The small molecule below binds the protein below.
Small molecule (SMILES): CC(=O)Nc1ccc(Oc2ccccc2-c2nc3ccncc3s2)cc1

Binding-site contacts:
Ligand atom C8 contacts residue LEU302 of chain 3.A at 3.6 Å (hydrophobic).
Ligand atom C17 contacts residue SER175 of chain 3.A at 3.4 Å.
Ligand atom C11 contacts residue THR179 of chain 3.A at 3.4 Å.
Ligand atom C17 contacts residue LEU298 of chain 3.A at 3.6 Å (hydrophobic).
Ligand atom C10 contacts residue LEU309 of chain 3.A at 3.6 Å (hydrophobic).
Ligand atom C15 contacts residue ASP174 of chain 3.A at 3.7 Å.
Ligand atom S contacts residue ARG299 of chain 3.A at 3.8 Å.
Ligand atom C10 contacts residue LYS163 of chain 5.A at 3.8 Å.
Ligand atom N1 contacts residue SO41 of chain 3.E at 3.2 Å (h-bond).
Ligand atom C19 contacts residue ASP174 of chain 3.A at 3.3 Å.
Ligand atom O contacts residue LYS163 of chain 5.A at 3.8 Å.
Ligand atom N2 contacts residue ASP174 of chain 3.A at 3.7 Å.
Ligand atom C6 contacts residue ARG299 of chain 3.A at 3.5 Å.
Ligand atom C1 contacts residue LYS164 of chain 5.A at 3.5 Å.
Ligand atom C18 contacts residue LYS295 of chain 3.A at 3.4 Å.
Ligand atom C17 contacts residue LYS295 of chain 3.A at 3.8 Å.
Ligand atom C16 contacts residue SER175 of chain 3.A at 3.3 Å.
Ligand atom C9 contacts residue LEU309 of chain 3.A at 3.9 Å (hydrophobic).
Ligand atom N contacts residue LYS164 of chain 5.A at 3.2 Å (salt-bridge).
Ligand atom C16 contacts residue TRP138 of chain 3.A at 3.7 Å (hydrophobic).
Ligand atom O1 contacts residue LEU302 of chain 3.A at 3.8 Å.
Ligand atom C14 contacts residue SO41 of chain 3.E at 3.5 Å.
Ligand atom C15 contacts residue TRP138 of chain 3.A at 3.6 Å (hydrophobic).
Ligand atom C contacts residue LYS164 of chain 5.A at 3.8 Å.
Ligand atom C7 contacts residue ARG299 of chain 3.A at 3.4 Å.
Ligand atom C6 contacts residue LYS163 of chain 5.A at 3.8 Å.
Ligand atom N1 contacts residue TRP138 of chain 3.A at 3.4 Å.
Ligand atom C13 contacts residue LEU302 of chain 3.A at 3.6 Å (hydrophobic).
Ligand atom C2 contacts residue LYS164 of chain 5.A at 3.7 Å.
Ligand atom N2 contacts residue PRO294 of chain 3.A at 3.4 Å.
Ligand atom C18 contacts residue ASP174 of chain 3.A at 3.3 Å.
Ligand atom N2 contacts residue LYS295 of chain 3.A at 2.9 Å (salt-bridge).
Ligand atom C16 contacts residue LEU142 of chain 3.A at 3.8 Å (hydrophobic).
Ligand atom C13 contacts residue SO41 of chain 3.E at 3.6 Å.
Ligand atom C9 contacts residue LYS163 of chain 5.A at 3.6 Å.
Ligand atom N2 contacts residue LEU298 of chain 3.A at 3.8 Å.
Ligand atom C16 contacts residue GLY176 of chain 3.A at 3.6 Å.
Ligand atom C12 contacts residue SO41 of chain 3.E at 3.3 Å.
Ligand atom C3 contacts residue LYS164 of chain 5.A at 3.4 Å.
Ligand atom C12 contacts residue THR179 of chain 3.A at 3.5 Å.

Sequence of chain 3.A:
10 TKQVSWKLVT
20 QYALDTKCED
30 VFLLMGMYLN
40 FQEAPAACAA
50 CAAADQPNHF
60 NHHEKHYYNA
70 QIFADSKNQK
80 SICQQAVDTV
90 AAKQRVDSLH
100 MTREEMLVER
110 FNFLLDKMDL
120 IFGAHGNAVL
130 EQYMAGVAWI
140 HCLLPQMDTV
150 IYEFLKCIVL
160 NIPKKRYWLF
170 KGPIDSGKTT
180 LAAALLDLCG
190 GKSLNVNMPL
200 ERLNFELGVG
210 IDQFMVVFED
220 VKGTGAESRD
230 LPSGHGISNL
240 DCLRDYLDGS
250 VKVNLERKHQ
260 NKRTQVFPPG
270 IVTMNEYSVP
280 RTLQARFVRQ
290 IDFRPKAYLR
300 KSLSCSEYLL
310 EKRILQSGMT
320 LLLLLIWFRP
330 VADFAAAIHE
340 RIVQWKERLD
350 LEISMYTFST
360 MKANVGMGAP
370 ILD

Sequence of chain 5.A:
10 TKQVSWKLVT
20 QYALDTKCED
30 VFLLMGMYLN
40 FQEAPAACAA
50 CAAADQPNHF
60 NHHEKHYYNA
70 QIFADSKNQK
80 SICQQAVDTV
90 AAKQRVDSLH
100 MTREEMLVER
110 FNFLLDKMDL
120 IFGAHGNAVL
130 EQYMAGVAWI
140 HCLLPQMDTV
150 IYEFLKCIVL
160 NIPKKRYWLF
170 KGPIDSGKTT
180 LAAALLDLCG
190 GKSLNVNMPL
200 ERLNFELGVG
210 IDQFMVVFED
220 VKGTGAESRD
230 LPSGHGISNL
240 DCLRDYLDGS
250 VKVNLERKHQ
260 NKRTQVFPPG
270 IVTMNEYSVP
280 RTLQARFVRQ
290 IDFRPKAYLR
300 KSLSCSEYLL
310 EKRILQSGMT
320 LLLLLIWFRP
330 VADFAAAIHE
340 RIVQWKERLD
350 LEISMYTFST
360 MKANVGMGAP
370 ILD